A small-molecule ligand and the protein it binds are described below.
Small molecule (SMILES): CC(=O)O[C@H]1C(=O)[C@@]2(C)[C@H]([C@H](OC(=O)c3ccccc3)[C@]3(O)C[C@H](OC(=O)[C@H](O)[C@@H](NC(=O)c4ccccc4)c4ccccc4)C(C)=C1C3(C)C)[C@]1(OC(C)=O)CO[C@@H]1C[C@@H]2O

Sequence of chain 31.D:
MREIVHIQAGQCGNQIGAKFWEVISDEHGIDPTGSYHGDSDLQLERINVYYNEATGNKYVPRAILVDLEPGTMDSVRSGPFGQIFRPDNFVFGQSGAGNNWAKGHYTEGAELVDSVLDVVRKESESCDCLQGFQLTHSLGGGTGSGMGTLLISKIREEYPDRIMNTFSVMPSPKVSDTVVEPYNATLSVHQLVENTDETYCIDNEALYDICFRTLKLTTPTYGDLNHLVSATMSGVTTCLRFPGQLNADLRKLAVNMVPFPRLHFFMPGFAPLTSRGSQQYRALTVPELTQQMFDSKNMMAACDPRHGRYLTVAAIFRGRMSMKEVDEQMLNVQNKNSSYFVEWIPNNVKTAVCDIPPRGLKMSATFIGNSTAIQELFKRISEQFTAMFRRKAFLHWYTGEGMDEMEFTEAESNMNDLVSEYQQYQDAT

Binding-site contacts:
Ligand atom C28 contacts residue PRO358 of chain 31.D at 3.7 Å (hydrophobic).
Ligand atom C15 contacts residue PRO272 of chain 31.D at 3.3 Å (hydrophobic).
Ligand atom C42 contacts residue VAL23 of chain 31.D at 3.2 Å (hydrophobic).
Ligand atom C06 contacts residue HIS227 of chain 31.D at 2.2 Å.
Ligand atom O06 contacts residue LEU273 of chain 31.D at 3.0 Å.
Ligand atom O06 contacts residue LEU215 of chain 31.D at 3.5 Å.
Ligand atom C33 contacts residue GLU22 of chain 31.D at 3.7 Å.
Ligand atom C14 contacts residue LEU215 of chain 31.D at 3.3 Å (hydrophobic).
Ligand atom C04 contacts residue HIS227 of chain 31.D at 3.5 Å.
Ligand atom C47 contacts residue ARG276 of chain 31.D at 3.5 Å.
Ligand atom C19 contacts residue THR274 of chain 31.D at 3.2 Å.
Ligand atom C41 contacts residue VAL23 of chain 31.D at 2.8 Å (hydrophobic).
Ligand atom C42 contacts residue GLU27 of chain 31.D at 3.4 Å.
Ligand atom C40 contacts residue VAL23 of chain 31.D at 3.7 Å (hydrophobic).
Ligand atom O13 contacts residue ARG359 of chain 31.D at 3.3 Å (salt-bridge).
Ligand atom O13 contacts residue PRO358 of chain 31.D at 3.2 Å.
Ligand atom C36 contacts residue HIS227 of chain 31.D at 3.4 Å.
Ligand atom C15 contacts residue LEU273 of chain 31.D at 3.8 Å (hydrophobic).
Ligand atom O01 contacts residue ARG276 of chain 31.D at 3.7 Å.
Ligand atom O12 contacts residue GLY360 of chain 31.D at 3.8 Å.
Ligand atom C44 contacts residue LEU361 of chain 31.D at 3.1 Å (hydrophobic).
Ligand atom C16 contacts residue THR274 of chain 31.D at 3.6 Å.
Ligand atom C30 contacts residue HIS227 of chain 31.D at 3.2 Å.
Ligand atom O07 contacts residue THR274 of chain 31.D at 3.7 Å.
Ligand atom C14 contacts residue THR274 of chain 31.D at 3.6 Å.
Ligand atom O14 contacts residue HIS227 of chain 31.D at 2.3 Å (h-bond).
Ligand atom C09 contacts residue HIS227 of chain 31.D at 3.6 Å.
Ligand atom C08 contacts residue HIS227 of chain 31.D at 3.1 Å.
Ligand atom C15 contacts residue THR274 of chain 31.D at 3.8 Å.
Ligand atom C31 contacts residue HIS227 of chain 31.D at 3.6 Å.
Ligand atom C16 contacts residue PRO272 of chain 31.D at 3.8 Å (hydrophobic).
Ligand atom C39 contacts residue ALA231 of chain 31.D at 3.7 Å (hydrophobic).
Ligand atom C41 contacts residue GLU27 of chain 31.D at 3.3 Å.
Ligand atom O06 contacts residue THR274 of chain 31.D at 2.9 Å (h-bond).
Ligand atom C07 contacts residue ASP224 of chain 31.D at 3.6 Å.
Ligand atom O10 contacts residue GLY360 of chain 31.D at 3.8 Å.
Ligand atom O05 contacts residue LEU361 of chain 31.D at 3.2 Å.
Ligand atom O06 contacts residue PRO272 of chain 31.D at 3.7 Å.
Ligand atom C05 contacts residue HIS227 of chain 31.D at 2.9 Å.
Ligand atom C07 contacts residue HIS227 of chain 31.D at 2.4 Å.